This protein binds this small molecule.
Small molecule (SMILES): N#C/C(=C\c1ccc(O)c([N+](=O)[O-])c1)C(=O)Nc1nnc(Br)s1

Sequence of chain 1.A:
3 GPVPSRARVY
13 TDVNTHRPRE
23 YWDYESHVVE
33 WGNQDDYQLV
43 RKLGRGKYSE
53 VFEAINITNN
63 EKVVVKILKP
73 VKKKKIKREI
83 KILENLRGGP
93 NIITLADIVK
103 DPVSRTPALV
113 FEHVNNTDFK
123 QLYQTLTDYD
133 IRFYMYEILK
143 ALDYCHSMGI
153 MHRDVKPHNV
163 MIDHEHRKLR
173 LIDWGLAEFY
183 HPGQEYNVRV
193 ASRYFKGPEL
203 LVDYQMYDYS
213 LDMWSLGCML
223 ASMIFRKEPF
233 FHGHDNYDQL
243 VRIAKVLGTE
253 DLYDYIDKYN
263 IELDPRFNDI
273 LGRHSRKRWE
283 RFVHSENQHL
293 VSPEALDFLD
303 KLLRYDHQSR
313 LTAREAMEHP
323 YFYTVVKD

Binding-site contacts:
Ligand atom C02 contacts residue ILE174 of chain 1.A at 3.9 Å (hydrophobic).
Ligand atom O01 contacts residue PHE113 of chain 1.A at 3.8 Å.
Ligand atom C18 contacts residue VAL116 of chain 1.A at 3.8 Å (hydrophobic).
Ligand atom N14 contacts residue LEU45 of chain 1.A at 3.5 Å.
Ligand atom C04 contacts residue ILE174 of chain 1.A at 3.6 Å (hydrophobic).
Ligand atom N11 contacts residue VAL53 of chain 1.A at 3.9 Å.
Ligand atom O23 contacts residue ASP175 of chain 1.A at 2.9 Å.
Ligand atom C07 contacts residue PHE113 of chain 1.A at 3.5 Å (hydrophobic).
Ligand atom C03 contacts residue LYS68 of chain 1.A at 3.8 Å.
Ligand atom C05 contacts residue ILE174 of chain 1.A at 3.9 Å (hydrophobic).
Ligand atom S20 contacts residue LEU45 of chain 1.A at 3.7 Å.
Ligand atom C15 contacts residue LEU45 of chain 1.A at 3.5 Å (hydrophobic).
Ligand atom C09 contacts residue VAL53 of chain 1.A at 3.9 Å (hydrophobic).
Ligand atom C10 contacts residue VAL53 of chain 1.A at 3.7 Å (hydrophobic).
Ligand atom C02 contacts residue LYS68 of chain 1.A at 3.8 Å.
Ligand atom C07 contacts residue ILE174 of chain 1.A at 3.7 Å (hydrophobic).
Ligand atom O01 contacts residue LYS68 of chain 1.A at 2.8 Å (salt-bridge).
Ligand atom C02 contacts residue PHE113 of chain 1.A at 3.9 Å (hydrophobic).
Ligand atom O22 contacts residue ASP175 of chain 1.A at 3.9 Å.
Ligand atom N21 contacts residue LYS68 of chain 1.A at 3.5 Å (salt-bridge).
Ligand atom S20 contacts residue VAL116 of chain 1.A at 3.2 Å (h-bond).
Ligand atom O01 contacts residue ASP175 of chain 1.A at 3.0 Å (salt-bridge).
Ligand atom BR contacts residue ASN117 of chain 1.A at 3.3 Å.
Ligand atom C03 contacts residue ILE174 of chain 1.A at 3.9 Å (hydrophobic).
Ligand atom C18 contacts residue ASN118 of chain 1.A at 4.0 Å.
Ligand atom O22 contacts residue VAL53 of chain 1.A at 3.7 Å.
Ligand atom BR contacts residue HIS115 of chain 1.A at 3.3 Å.
Ligand atom O23 contacts residue LYS68 of chain 1.A at 2.5 Å (salt-bridge).
Ligand atom C06 contacts residue PHE113 of chain 1.A at 3.8 Å (hydrophobic).
Ligand atom N21 contacts residue ASP175 of chain 1.A at 3.7 Å.
Ligand atom S20 contacts residue HIS115 of chain 1.A at 4.0 Å.
Ligand atom C08 contacts residue VAL66 of chain 1.A at 3.5 Å (hydrophobic).
Ligand atom O13 contacts residue VAL66 of chain 1.A at 3.1 Å.
Ligand atom O01 contacts residue GLU81 of chain 1.A at 3.9 Å.
Ligand atom C12 contacts residue LEU45 of chain 1.A at 3.8 Å (hydrophobic).
Ligand atom BR contacts residue ASN118 of chain 1.A at 3.8 Å.
Ligand atom O13 contacts residue LEU45 of chain 1.A at 4.0 Å.
Ligand atom C06 contacts residue ILE174 of chain 1.A at 3.8 Å (hydrophobic).
Ligand atom C02 contacts residue ASP175 of chain 1.A at 3.4 Å.
Ligand atom BR contacts residue VAL116 of chain 1.A at 4.0 Å.